Sequence of chain 1.A:
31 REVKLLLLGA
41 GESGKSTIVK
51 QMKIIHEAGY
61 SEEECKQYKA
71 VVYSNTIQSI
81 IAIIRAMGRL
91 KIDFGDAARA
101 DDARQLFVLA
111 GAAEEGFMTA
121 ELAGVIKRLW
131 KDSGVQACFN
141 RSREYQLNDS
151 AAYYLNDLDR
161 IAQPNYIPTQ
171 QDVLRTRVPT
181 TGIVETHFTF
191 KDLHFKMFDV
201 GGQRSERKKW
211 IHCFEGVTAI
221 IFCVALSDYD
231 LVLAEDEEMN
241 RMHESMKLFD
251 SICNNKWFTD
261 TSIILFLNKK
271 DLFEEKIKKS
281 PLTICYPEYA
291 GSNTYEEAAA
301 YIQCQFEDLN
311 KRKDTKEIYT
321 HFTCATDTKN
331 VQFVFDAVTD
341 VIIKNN

The protein below binds the small molecule below.
Small molecule (SMILES): Nc1nc2c(ncn2[C@@H]2O[C@H](CO[P](=O)(O)O[P](=O)(O)NP(=O)(O)O)[C@@H](O)[C@H]2O)c(=O)[nH]1

Binding-site contacts:
Ligand atom C8 contacts residue THR47 of chain 1.A at 3.5 Å.
Ligand atom O3A contacts residue GLY44 of chain 1.A at 3.2 Å (h-bond).
Ligand atom O2B contacts residue SER43 of chain 1.A at 3.1 Å (h-bond).
Ligand atom O6 contacts residue ASN268 of chain 1.A at 3.2 Å (h-bond).
Ligand atom O3G contacts residue LYS45 of chain 1.A at 2.7 Å (salt-bridge).
Ligand atom N3B contacts residue GLU42 of chain 1.A at 3.1 Å (salt-bridge).
Ligand atom C2' contacts residue THR47 of chain 1.A at 3.4 Å.
Ligand atom O1B contacts residue SER46 of chain 1.A at 3.0 Å (h-bond).
Ligand atom N1 contacts residue ASP271 of chain 1.A at 2.8 Å (salt-bridge).
Ligand atom O3G contacts residue GLY41 of chain 1.A at 3.5 Å.
Ligand atom O2G contacts residue MG1 of chain 1.B at 2.2 Å.
Ligand atom O2G contacts residue THR180 of chain 1.A at 2.8 Å (h-bond).
Ligand atom N7 contacts residue ALA325 of chain 1.A at 3.4 Å.
Ligand atom O1B contacts residue MG1 of chain 1.B at 2.1 Å.
Ligand atom O3' contacts residue ARG175 of chain 1.A at 2.9 Å (salt-bridge).
Ligand atom PG contacts residue MG1 of chain 1.B at 3.3 Å.
Ligand atom O2' contacts residue ARG175 of chain 1.A at 3.2 Å.
Ligand atom O3G contacts residue GLY202 of chain 1.A at 2.7 Å (h-bond).
Ligand atom O2' contacts residue LEU174 of chain 1.A at 2.7 Å (h-bond).
Ligand atom O3' contacts residue ARG177 of chain 1.A at 3.4 Å.
Ligand atom O3' contacts residue SER150 of chain 1.A at 3.2 Å (h-bond).
Ligand atom O1A contacts residue SER46 of chain 1.A at 3.2 Å (h-bond).
Ligand atom C6 contacts residue LYS269 of chain 1.A at 3.5 Å.
Ligand atom N2 contacts residue ASP271 of chain 1.A at 2.9 Å (salt-bridge).
Ligand atom O6 contacts residue ALA325 of chain 1.A at 3.0 Å (h-bond).
Ligand atom N7 contacts residue ASN268 of chain 1.A at 3.0 Å (h-bond).
Ligand atom O1G contacts residue PRO179 of chain 1.A at 3.5 Å.
Ligand atom C3' contacts residue THR176 of chain 1.A at 3.4 Å.
Ligand atom O1A contacts residue GLY44 of chain 1.A at 3.2 Å.
Ligand atom O6 contacts residue LYS269 of chain 1.A at 3.1 Å.
Ligand atom O1A contacts residue THR47 of chain 1.A at 2.7 Å (h-bond).
Ligand atom PB contacts residue MG1 of chain 1.B at 3.2 Å.
Ligand atom O5' contacts residue THR47 of chain 1.A at 3.5 Å (h-bond).
Ligand atom C5' contacts residue GLU42 of chain 1.A at 3.4 Å.
Ligand atom O2B contacts residue GLY44 of chain 1.A at 3.0 Å (h-bond).
Ligand atom O2B contacts residue LYS45 of chain 1.A at 2.8 Å (salt-bridge).
Ligand atom O6 contacts residue CYS324 of chain 1.A at 3.2 Å.
Ligand atom N3B contacts residue MG1 of chain 1.B at 3.4 Å.
Ligand atom O3' contacts residue THR176 of chain 1.A at 3.4 Å (h-bond).
Ligand atom O4' contacts residue LYS269 of chain 1.A at 3.4 Å (salt-bridge).